Binding-site contacts:
Ligand atom C6 contacts residue TRP201 of chain 13.A at 3.5 Å (hydrophobic).
Ligand atom C3' contacts residue LYS682 of chain 13.A at 3.8 Å.
Ligand atom O2 contacts residue LYS682 of chain 13.A at 4.2 Å.
Ligand atom C2' contacts residue LYS682 of chain 13.A at 3.6 Å.
Ligand atom N1 contacts residue TRP201 of chain 13.A at 4.0 Å.
Ligand atom C4 contacts residue TRP201 of chain 13.A at 3.3 Å (hydrophobic).
Ligand atom C5' contacts residue TRP201 of chain 13.A at 3.5 Å (hydrophobic).
Ligand atom C2 contacts residue TRP201 of chain 13.A at 3.9 Å (hydrophobic).
Ligand atom C5 contacts residue TRP201 of chain 13.A at 3.4 Å (hydrophobic).
Ligand atom O5' contacts residue TRP201 of chain 13.A at 3.6 Å.
Ligand atom C4' contacts residue TRP201 of chain 13.A at 4.3 Å (hydrophobic).
Ligand atom C2' contacts residue TRP201 of chain 13.A at 3.6 Å (hydrophobic).
Ligand atom N3 contacts residue TRP201 of chain 13.A at 3.6 Å.
Ligand atom C1' contacts residue TRP201 of chain 13.A at 4.5 Å (hydrophobic).
Ligand atom O2 contacts residue LEU197 of chain 13.A at 4.0 Å.
Ligand atom O2 contacts residue TRP201 of chain 13.A at 4.3 Å.
Ligand atom N4 contacts residue GLY198 of chain 13.A at 3.8 Å.
Ligand atom C1' contacts residue LYS682 of chain 13.A at 4.5 Å.
Ligand atom C3' contacts residue TRP201 of chain 13.A at 4.1 Å (hydrophobic).
Ligand atom OP1 contacts residue PRO423 of chain 13.A at 3.6 Å.
Ligand atom O4' contacts residue TRP201 of chain 13.A at 4.5 Å.
Ligand atom N4 contacts residue TRP201 of chain 13.A at 3.8 Å.
Ligand atom N4 contacts residue ASP199 of chain 13.A at 4.0 Å.
Ligand atom O3' contacts residue LYS682 of chain 13.A at 3.1 Å (salt-bridge).

A small-molecule ligand and the protein it binds are described below.
Small molecule (SMILES): Nc1ccn([C@H]2C[C@H](O)[C@@H](COP(=O)(O)O)O2)c(=O)n1

Sequence of chain 13.A:
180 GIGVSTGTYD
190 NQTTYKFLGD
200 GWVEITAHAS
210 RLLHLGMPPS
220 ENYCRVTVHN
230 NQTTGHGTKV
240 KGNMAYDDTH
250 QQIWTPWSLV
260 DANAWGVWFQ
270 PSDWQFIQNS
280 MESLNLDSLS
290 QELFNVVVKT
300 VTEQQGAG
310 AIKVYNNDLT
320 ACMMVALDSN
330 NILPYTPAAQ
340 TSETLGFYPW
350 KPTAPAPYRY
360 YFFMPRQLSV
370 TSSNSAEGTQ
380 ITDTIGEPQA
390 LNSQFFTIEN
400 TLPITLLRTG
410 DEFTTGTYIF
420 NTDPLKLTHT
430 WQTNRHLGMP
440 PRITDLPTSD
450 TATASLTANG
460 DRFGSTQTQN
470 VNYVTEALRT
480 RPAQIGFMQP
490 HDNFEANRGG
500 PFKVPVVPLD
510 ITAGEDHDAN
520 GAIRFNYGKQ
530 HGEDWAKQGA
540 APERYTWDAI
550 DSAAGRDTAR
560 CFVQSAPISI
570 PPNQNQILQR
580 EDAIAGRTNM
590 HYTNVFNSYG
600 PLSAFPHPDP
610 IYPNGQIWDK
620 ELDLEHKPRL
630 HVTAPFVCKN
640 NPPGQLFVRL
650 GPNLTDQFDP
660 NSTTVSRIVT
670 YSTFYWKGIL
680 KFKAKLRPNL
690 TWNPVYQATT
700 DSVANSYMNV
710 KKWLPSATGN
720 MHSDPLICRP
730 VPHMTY